Binding-site contacts:
Ligand atom C4 contacts residue ASP291 of chain 2.A at 3.3 Å.
Ligand atom C9 contacts residue ARG292 of chain 2.A at 3.6 Å.
Ligand atom O11 contacts residue PRO112 of chain 3.A at 3.7 Å.
Ligand atom N10 contacts residue TRP489 of chain 2.A at 3.3 Å.
Ligand atom O9 contacts residue TRP489 of chain 2.A at 3.8 Å.
Ligand atom C9 contacts residue TRP489 of chain 2.A at 3.6 Å (hydrophobic).
Ligand atom C6' contacts residue ARG292 of chain 2.A at 3.5 Å.
Ligand atom C13 contacts residue PHE121 of chain 3.A at 3.6 Å (hydrophobic).
Ligand atom O11 contacts residue VAL111 of chain 3.A at 3.5 Å.
Ligand atom C6 contacts residue PHE121 of chain 3.A at 3.2 Å (hydrophobic).
Ligand atom C5 contacts residue PHE121 of chain 3.A at 3.7 Å (hydrophobic).
Ligand atom N3' contacts residue TRP489 of chain 2.A at 3.7 Å.
Ligand atom O7B contacts residue PRO112 of chain 3.A at 3.4 Å.
Ligand atom C3 contacts residue ARG292 of chain 2.A at 3.8 Å.
Ligand atom C5 contacts residue ASP291 of chain 2.A at 3.3 Å.
Ligand atom O9 contacts residue SER568 of chain 2.A at 3.0 Å (h-bond).
Ligand atom O9 contacts residue ARG292 of chain 2.A at 2.5 Å (salt-bridge).
Ligand atom C4' contacts residue TRP489 of chain 2.A at 3.7 Å (hydrophobic).
Ligand atom C2' contacts residue TRP489 of chain 2.A at 3.4 Å (hydrophobic).
Ligand atom C7' contacts residue ARG292 of chain 2.A at 3.3 Å.
Ligand atom N1' contacts residue TRP489 of chain 2.A at 3.3 Å.
Ligand atom C7' contacts residue PHE121 of chain 3.A at 3.8 Å (hydrophobic).
Ligand atom C5' contacts residue MET485 of chain 2.A at 3.5 Å (hydrophobic).
Ligand atom N3' contacts residue GLY36 of chain 3.A at 3.4 Å.
Ligand atom O7B contacts residue LYS171 of chain 3.A at 2.9 Å.
Ligand atom C6' contacts residue TRP489 of chain 2.A at 3.7 Å (hydrophobic).
Ligand atom C4 contacts residue ARG292 of chain 2.A at 3.7 Å.
Ligand atom C13 contacts residue SER83 of chain 3.A at 3.7 Å.
Ligand atom C6 contacts residue VAL111 of chain 3.A at 3.6 Å (hydrophobic).
Ligand atom N1' contacts residue PHE121 of chain 3.A at 3.8 Å.
Ligand atom O7A contacts residue SER568 of chain 2.A at 2.8 Å (h-bond).
Ligand atom C5 contacts residue ALA120 of chain 3.A at 3.6 Å (hydrophobic).
Ligand atom C5' contacts residue TRP489 of chain 2.A at 3.6 Å (hydrophobic).
Ligand atom N8 contacts residue LYS171 of chain 3.A at 2.9 Å (salt-bridge).
Ligand atom N1' contacts residue ARG292 of chain 2.A at 2.9 Å (salt-bridge).
Ligand atom C2 contacts residue PRO112 of chain 3.A at 3.8 Å (hydrophobic).
Ligand atom C9 contacts residue LYS171 of chain 3.A at 3.8 Å.
Ligand atom C9 contacts residue SER568 of chain 2.A at 3.8 Å.
Ligand atom C13 contacts residue GLN122 of chain 3.A at 3.4 Å.
Ligand atom O12 contacts residue PHE121 of chain 3.A at 3.7 Å.

The protein below binds the small molecule below.
Small molecule (SMILES): COC(=O)c1ccccc1S(=O)(=O)NC(=O)Nc1nc(C)cc(C)n1

Sequence of chain 3.A:
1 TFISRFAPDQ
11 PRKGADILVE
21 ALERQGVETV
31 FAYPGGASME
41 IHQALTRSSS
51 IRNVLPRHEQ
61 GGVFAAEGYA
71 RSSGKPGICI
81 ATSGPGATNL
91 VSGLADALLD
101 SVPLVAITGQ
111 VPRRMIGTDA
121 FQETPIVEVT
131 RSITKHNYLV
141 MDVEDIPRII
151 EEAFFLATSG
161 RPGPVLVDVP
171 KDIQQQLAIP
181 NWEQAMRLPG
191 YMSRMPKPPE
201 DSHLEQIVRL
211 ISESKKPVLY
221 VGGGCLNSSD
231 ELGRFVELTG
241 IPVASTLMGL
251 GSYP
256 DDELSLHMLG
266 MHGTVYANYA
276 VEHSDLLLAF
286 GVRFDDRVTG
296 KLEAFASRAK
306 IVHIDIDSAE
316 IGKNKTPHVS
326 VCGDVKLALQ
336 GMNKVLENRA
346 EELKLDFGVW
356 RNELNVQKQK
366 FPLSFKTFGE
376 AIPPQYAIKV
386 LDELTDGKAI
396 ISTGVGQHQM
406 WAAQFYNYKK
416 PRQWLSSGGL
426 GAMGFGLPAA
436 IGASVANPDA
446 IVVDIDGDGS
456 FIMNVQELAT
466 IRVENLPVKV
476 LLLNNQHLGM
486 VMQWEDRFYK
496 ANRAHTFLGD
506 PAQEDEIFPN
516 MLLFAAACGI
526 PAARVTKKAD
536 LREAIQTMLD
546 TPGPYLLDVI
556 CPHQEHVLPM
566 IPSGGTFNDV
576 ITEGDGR

Sequence of chain 2.A:
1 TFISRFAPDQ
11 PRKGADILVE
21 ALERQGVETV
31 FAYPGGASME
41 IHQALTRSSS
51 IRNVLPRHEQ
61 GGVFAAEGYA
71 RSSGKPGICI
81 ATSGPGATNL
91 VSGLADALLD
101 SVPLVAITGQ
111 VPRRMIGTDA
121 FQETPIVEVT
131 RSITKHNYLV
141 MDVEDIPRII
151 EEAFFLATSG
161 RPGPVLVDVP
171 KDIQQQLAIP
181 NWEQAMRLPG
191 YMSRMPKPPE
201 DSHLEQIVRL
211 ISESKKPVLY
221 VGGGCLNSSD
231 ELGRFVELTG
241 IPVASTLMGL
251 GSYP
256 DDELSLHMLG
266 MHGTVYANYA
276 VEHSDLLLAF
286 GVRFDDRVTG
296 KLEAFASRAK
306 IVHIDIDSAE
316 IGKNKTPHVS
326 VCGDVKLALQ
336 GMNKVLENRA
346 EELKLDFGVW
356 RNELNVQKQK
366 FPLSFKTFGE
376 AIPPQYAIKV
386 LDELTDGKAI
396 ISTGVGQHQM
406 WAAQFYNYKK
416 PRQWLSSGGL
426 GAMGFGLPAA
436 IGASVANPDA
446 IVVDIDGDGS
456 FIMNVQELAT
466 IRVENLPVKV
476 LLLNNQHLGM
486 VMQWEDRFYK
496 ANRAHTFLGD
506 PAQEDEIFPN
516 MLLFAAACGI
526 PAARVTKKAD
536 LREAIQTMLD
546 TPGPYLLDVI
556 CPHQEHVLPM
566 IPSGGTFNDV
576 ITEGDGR